Sequence of chain 1.B:
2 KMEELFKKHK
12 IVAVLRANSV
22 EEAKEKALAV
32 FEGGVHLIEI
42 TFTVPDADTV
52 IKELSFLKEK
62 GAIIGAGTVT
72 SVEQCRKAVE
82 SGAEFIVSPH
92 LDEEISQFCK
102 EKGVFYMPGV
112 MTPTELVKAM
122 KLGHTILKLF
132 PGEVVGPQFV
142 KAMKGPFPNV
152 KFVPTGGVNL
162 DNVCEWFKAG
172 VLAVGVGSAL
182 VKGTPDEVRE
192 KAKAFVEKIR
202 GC

A protein and the small-molecule ligand that binds it are described below.
Small molecule (SMILES): CC(=O)C(=O)O

Binding-site contacts:
Ligand atom OXT contacts residue THR69 of chain 1.B at 2.5 Å (h-bond).
Ligand atom O contacts residue VAL88 of chain 1.B at 3.5 Å (h-bond).
Ligand atom O contacts residue SER89 of chain 1.B at 3.4 Å.
Ligand atom O contacts residue LYS129 of chain 1.B at 2.7 Å (salt-bridge).
Ligand atom OXT contacts residue PRO147 of chain 1.C at 3.9 Å.
Ligand atom C contacts residue SER89 of chain 1.B at 4.0 Å.
Ligand atom OXT contacts residue GLY68 of chain 1.B at 4.5 Å.
Ligand atom OXT contacts residue LYS129 of chain 1.B at 3.5 Å (salt-bridge).
Ligand atom C contacts residue ARG17 of chain 1.B at 3.8 Å.
Ligand atom CA contacts residue PRO90 of chain 1.B at 3.7 Å (hydrophobic).
Ligand atom CB contacts residue PHE131 of chain 1.B at 3.6 Å (hydrophobic).
Ligand atom OXT contacts residue ARG17 of chain 1.B at 2.8 Å (salt-bridge).
Ligand atom C contacts residue THR69 of chain 1.B at 3.4 Å.
Ligand atom O contacts residue GLU40 of chain 1.B at 4.0 Å.
Ligand atom CA contacts residue SER89 of chain 1.B at 4.1 Å.
Ligand atom C contacts residue GLU40 of chain 1.B at 4.2 Å.
Ligand atom O contacts residue GLY68 of chain 1.B at 3.7 Å.
Ligand atom CA contacts residue LYS129 of chain 1.B at 1.3 Å.
Ligand atom CB contacts residue LYS129 of chain 1.B at 2.5 Å.
Ligand atom CB contacts residue PRO90 of chain 1.B at 4.0 Å (hydrophobic).
Ligand atom OXT contacts residue PRO90 of chain 1.B at 4.0 Å.
Ligand atom C contacts residue PRO90 of chain 1.B at 3.6 Å (hydrophobic).
Ligand atom O contacts residue PRO90 of chain 1.B at 3.4 Å (h-bond).
Ligand atom C contacts residue LYS129 of chain 1.B at 2.3 Å.
Ligand atom O contacts residue THR69 of chain 1.B at 2.6 Å (h-bond).
Ligand atom CB contacts residue THR156 of chain 1.B at 4.2 Å.
Ligand atom CA contacts residue ARG17 of chain 1.B at 4.1 Å.
Ligand atom CB contacts residue ARG17 of chain 1.B at 3.5 Å.

Sequence of chain 1.C:
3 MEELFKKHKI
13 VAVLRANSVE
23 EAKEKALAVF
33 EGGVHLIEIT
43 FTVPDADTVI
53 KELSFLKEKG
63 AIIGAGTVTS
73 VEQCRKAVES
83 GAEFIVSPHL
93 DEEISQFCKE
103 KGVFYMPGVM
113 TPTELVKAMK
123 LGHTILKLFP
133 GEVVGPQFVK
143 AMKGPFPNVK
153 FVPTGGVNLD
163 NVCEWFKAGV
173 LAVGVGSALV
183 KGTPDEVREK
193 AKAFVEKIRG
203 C